Sequence of chain 1.A:
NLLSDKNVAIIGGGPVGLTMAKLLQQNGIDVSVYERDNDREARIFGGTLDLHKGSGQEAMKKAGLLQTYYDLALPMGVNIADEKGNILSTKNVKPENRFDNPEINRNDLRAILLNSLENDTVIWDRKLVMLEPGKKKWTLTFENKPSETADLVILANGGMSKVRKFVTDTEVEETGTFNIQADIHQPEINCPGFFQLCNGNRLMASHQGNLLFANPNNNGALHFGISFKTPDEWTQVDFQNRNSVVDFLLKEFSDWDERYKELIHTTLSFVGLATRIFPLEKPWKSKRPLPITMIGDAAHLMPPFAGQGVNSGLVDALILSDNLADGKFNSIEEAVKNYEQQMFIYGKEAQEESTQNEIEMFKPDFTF

Binding-site contacts:
Ligand atom O6 contacts residue FAD1 of chain 1.E at 2.8 Å (h-bond).
Ligand atom C71 contacts residue MET385 of chain 1.A at 3.8 Å (hydrophobic).
Ligand atom C5 contacts residue PRO328 of chain 1.A at 3.6 Å (hydrophobic).
Ligand atom C13 contacts residue GLY331 of chain 1.A at 3.9 Å.
Ligand atom C2 contacts residue PHE234 of chain 1.A at 3.6 Å (hydrophobic).
Ligand atom C21 contacts residue PHE234 of chain 1.A at 3.8 Å (hydrophobic).
Ligand atom CN7 contacts residue PHE392 of chain 1.A at 3.7 Å (hydrophobic).
Ligand atom C10 contacts residue PHE329 of chain 1.A at 3.6 Å (hydrophobic).
Ligand atom O8 contacts residue HIS244 of chain 1.A at 3.2 Å (h-bond).
Ligand atom C7 contacts residue PRO328 of chain 1.A at 3.6 Å (hydrophobic).
Ligand atom C4 contacts residue PHE234 of chain 1.A at 3.7 Å (hydrophobic).
Ligand atom O2 contacts residue PHE234 of chain 1.A at 3.8 Å.
Ligand atom O2 contacts residue GLY246 of chain 1.A at 3.4 Å.
Ligand atom O8 contacts residue GLY246 of chain 1.A at 3.8 Å.
Ligand atom O7 contacts residue FAD1 of chain 1.E at 3.0 Å (h-bond).
Ligand atom C11 contacts residue PHE329 of chain 1.A at 3.7 Å (hydrophobic).
Ligand atom N2 contacts residue ALA235 of chain 1.A at 3.6 Å.
Ligand atom O1 contacts residue ARG223 of chain 1.A at 3.1 Å (salt-bridge).
Ligand atom O6 contacts residue ARG223 of chain 1.A at 3.6 Å (salt-bridge).
Ligand atom C20 contacts residue PHE329 of chain 1.A at 3.5 Å (hydrophobic).
Ligand atom C8 contacts residue PHE234 of chain 1.A at 3.8 Å (hydrophobic).
Ligand atom C71 contacts residue PHE329 of chain 1.A at 3.5 Å (hydrophobic).
Ligand atom C20 contacts residue PRO328 of chain 1.A at 3.4 Å (hydrophobic).
Ligand atom C3 contacts residue PHE234 of chain 1.A at 3.6 Å (hydrophobic).
Ligand atom N2 contacts residue ASN236 of chain 1.A at 3.5 Å (h-bond).
Ligand atom O8 contacts residue PHE245 of chain 1.A at 3.8 Å.
Ligand atom C19 contacts residue FAD1 of chain 1.E at 3.2 Å.
Ligand atom N1 contacts residue GLN202 of chain 1.A at 3.9 Å.
Ligand atom O2 contacts residue GLN202 of chain 1.A at 3.1 Å (h-bond).
Ligand atom O4 contacts residue GLY331 of chain 1.A at 3.5 Å (h-bond).
Ligand atom C15 contacts residue ARG223 of chain 1.A at 3.9 Å.
Ligand atom O5 contacts residue ARG223 of chain 1.A at 3.6 Å (salt-bridge).
Ligand atom O4 contacts residue ALA330 of chain 1.A at 3.6 Å.
Ligand atom O8 contacts residue PHE234 of chain 1.A at 3.6 Å.
Ligand atom C13 contacts residue ALA330 of chain 1.A at 3.8 Å (hydrophobic).
Ligand atom C17 contacts residue ARG223 of chain 1.A at 3.9 Å.
Ligand atom C17 contacts residue FAD1 of chain 1.E at 3.6 Å.
Ligand atom C20 contacts residue SER248 of chain 1.A at 3.8 Å.
Ligand atom N7 contacts residue PHE329 of chain 1.A at 3.8 Å.
Ligand atom C6 contacts residue PHE234 of chain 1.A at 3.4 Å (hydrophobic).

This small molecule binds to this protein.
Small molecule (SMILES): CN(C)c1ccc(O)c2c1C[C@H]1C[C@H]3[C@H](N(C)C)C(O)=C(C(N)=O)C(=O)[C@@]3(O)C(O)=C1C2=O